The protein below binds the small molecule below.
Small molecule (SMILES): C=C(C)[C@H]1CN[C@H](C(=O)O)[C@H]1CC(=O)O

Binding-site contacts:
Ligand atom O contacts residue TYR445 of chain 1.B at 4.2 Å.
Ligand atom N contacts residue TYR722 of chain 1.B at 4.2 Å.
Ligand atom CB1 contacts residue GLU695 of chain 1.B at 3.7 Å.
Ligand atom O contacts residue ARG480 of chain 1.B at 3.0 Å (salt-bridge).
Ligand atom OD1 contacts residue GLY643 of chain 1.B at 3.1 Å.
Ligand atom C contacts residue THR475 of chain 1.B at 3.4 Å.
Ligand atom O contacts residue PRO473 of chain 1.B at 4.0 Å.
Ligand atom CG1 contacts residue SER644 of chain 1.B at 3.9 Å.
Ligand atom C contacts residue ARG480 of chain 1.B at 3.7 Å.
Ligand atom CG1 contacts residue THR645 of chain 1.B at 3.4 Å.
Ligand atom CB contacts residue GLU695 of chain 1.B at 4.2 Å.
Ligand atom OD1 contacts residue SER642 of chain 1.B at 3.8 Å.
Ligand atom O contacts residue LEU474 of chain 1.B at 4.1 Å.
Ligand atom OXT contacts residue ARG480 of chain 1.B at 3.4 Å (salt-bridge).
Ligand atom CA contacts residue SER644 of chain 1.B at 4.3 Å.
Ligand atom CG contacts residue TYR445 of chain 1.B at 3.6 Å (hydrophobic).
Ligand atom CD contacts residue PRO473 of chain 1.B at 3.6 Å (hydrophobic).
Ligand atom C contacts residue GLU695 of chain 1.B at 4.2 Å.
Ligand atom OD2 contacts residue LEU640 of chain 1.B at 3.4 Å.
Ligand atom CD1 contacts residue TYR445 of chain 1.B at 3.5 Å (hydrophobic).
Ligand atom OD1 contacts residue SER644 of chain 1.B at 2.7 Å (h-bond).
Ligand atom C contacts residue SER644 of chain 1.B at 3.8 Å.
Ligand atom OD1 contacts residue THR645 of chain 1.B at 3.1 Å (h-bond).
Ligand atom OXT contacts residue SER644 of chain 1.B at 2.9 Å (h-bond).
Ligand atom CA contacts residue THR475 of chain 1.B at 3.5 Å.
Ligand atom CG1 contacts residue LEU640 of chain 1.B at 3.8 Å (hydrophobic).
Ligand atom N contacts residue PRO473 of chain 1.B at 3.5 Å (h-bond).
Ligand atom CG2 contacts residue TYR445 of chain 1.B at 3.3 Å (hydrophobic).
Ligand atom CA contacts residue GLU695 of chain 1.B at 3.4 Å.
Ligand atom OD2 contacts residue THR645 of chain 1.B at 2.8 Å (h-bond).
Ligand atom CD2 contacts residue LEU640 of chain 1.B at 4.0 Å (hydrophobic).
Ligand atom CD contacts residue TYR445 of chain 1.B at 3.4 Å (hydrophobic).
Ligand atom CB1 contacts residue LEU640 of chain 1.B at 3.7 Å (hydrophobic).
Ligand atom CD2 contacts residue TYR445 of chain 1.B at 3.5 Å (hydrophobic).
Ligand atom OXT contacts residue GLY643 of chain 1.B at 3.7 Å.
Ligand atom CG1 contacts residue SER642 of chain 1.B at 4.2 Å.
Ligand atom CD contacts residue GLU695 of chain 1.B at 3.7 Å.
Ligand atom O contacts residue THR475 of chain 1.B at 2.9 Å (h-bond).
Ligand atom N contacts residue THR475 of chain 1.B at 3.4 Å (h-bond).
Ligand atom N contacts residue GLU695 of chain 1.B at 3.0 Å (salt-bridge).

Sequence of chain 1.B:
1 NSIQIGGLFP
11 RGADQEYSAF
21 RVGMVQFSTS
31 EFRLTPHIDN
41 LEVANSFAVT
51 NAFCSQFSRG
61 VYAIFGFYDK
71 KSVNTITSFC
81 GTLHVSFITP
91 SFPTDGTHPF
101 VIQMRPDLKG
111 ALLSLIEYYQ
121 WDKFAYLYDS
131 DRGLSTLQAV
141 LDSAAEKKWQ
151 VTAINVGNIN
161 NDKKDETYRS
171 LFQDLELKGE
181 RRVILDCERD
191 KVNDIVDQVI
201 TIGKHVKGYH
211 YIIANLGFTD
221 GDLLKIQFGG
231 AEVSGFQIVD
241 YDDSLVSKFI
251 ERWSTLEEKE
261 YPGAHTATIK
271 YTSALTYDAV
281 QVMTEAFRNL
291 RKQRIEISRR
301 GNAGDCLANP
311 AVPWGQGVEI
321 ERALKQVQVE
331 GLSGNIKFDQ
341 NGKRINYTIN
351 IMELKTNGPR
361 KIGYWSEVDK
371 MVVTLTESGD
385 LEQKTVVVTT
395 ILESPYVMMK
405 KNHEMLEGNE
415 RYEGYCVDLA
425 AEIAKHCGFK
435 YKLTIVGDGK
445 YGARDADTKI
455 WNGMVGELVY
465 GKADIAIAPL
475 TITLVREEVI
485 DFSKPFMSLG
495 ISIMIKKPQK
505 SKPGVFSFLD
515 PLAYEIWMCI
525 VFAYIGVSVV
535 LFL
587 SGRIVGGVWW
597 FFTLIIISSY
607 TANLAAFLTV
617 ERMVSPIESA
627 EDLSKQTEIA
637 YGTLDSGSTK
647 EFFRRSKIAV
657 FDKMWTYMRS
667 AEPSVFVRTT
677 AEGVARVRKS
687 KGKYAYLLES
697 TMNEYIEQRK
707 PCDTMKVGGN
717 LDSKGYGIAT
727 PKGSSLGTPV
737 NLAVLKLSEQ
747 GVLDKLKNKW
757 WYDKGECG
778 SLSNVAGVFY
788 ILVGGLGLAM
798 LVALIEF